Binding-site contacts:
Ligand atom C19 contacts residue ILE100 of chain 4.A at 3.7 Å (hydrophobic).
Ligand atom C09 contacts residue ARG352 of chain 4.A at 3.9 Å.
Ligand atom C26 contacts residue LEU190 of chain 4.A at 3.7 Å (hydrophobic).
Ligand atom C27 contacts residue PHE221 of chain 4.A at 3.6 Å (hydrophobic).
Ligand atom C03 contacts residue ARG86 of chain 4.A at 3.9 Å.
Ligand atom C46 contacts residue PHE88 of chain 4.A at 3.5 Å (hydrophobic).
Ligand atom C03 contacts residue ASP56 of chain 4.A at 3.1 Å.
Ligand atom C43 contacts residue HEM1 of chain 4.B at 3.4 Å.
Ligand atom S49 contacts residue PHE193 of chain 4.A at 3.5 Å.
Ligand atom O30 contacts residue SER99 of chain 4.A at 2.8 Å (h-bond).
Ligand atom O30 contacts residue ILE281 of chain 4.A at 3.6 Å.
Ligand atom C21 contacts residue ILE100 of chain 4.A at 3.8 Å (hydrophobic).
Ligand atom C34 contacts residue HEM1 of chain 4.B at 2.6 Å.
Ligand atom C47 contacts residue PHE88 of chain 4.A at 3.8 Å (hydrophobic).
Ligand atom C32 contacts residue ALA285 of chain 4.A at 3.9 Å (hydrophobic).
Ligand atom C01 contacts residue THR204 of chain 4.A at 3.4 Å.
Ligand atom C45 contacts residue PHE88 of chain 4.A at 3.5 Å (hydrophobic).
Ligand atom C46 contacts residue PHE193 of chain 4.A at 3.4 Å (hydrophobic).
Ligand atom C18 contacts residue PHE88 of chain 4.A at 3.9 Å (hydrophobic).
Ligand atom C02 contacts residue ASP56 of chain 4.A at 3.8 Å.
Ligand atom C21 contacts residue ILE281 of chain 4.A at 3.8 Å (hydrophobic).
Ligand atom C25 contacts residue PHE284 of chain 4.A at 3.8 Å (hydrophobic).
Ligand atom C36 contacts residue HEM1 of chain 4.B at 3.0 Å.
Ligand atom C38 contacts residue ARG85 of chain 4.A at 3.7 Å.
Ligand atom N05 contacts residue GLU354 of chain 4.A at 3.6 Å (salt-bridge).
Ligand atom C19 contacts residue SER99 of chain 4.A at 3.9 Å.
Ligand atom C24 contacts residue PHE284 of chain 4.A at 3.6 Å (hydrophobic).
Ligand atom C23 contacts residue LEU191 of chain 4.A at 3.9 Å (hydrophobic).
Ligand atom C33 contacts residue ALA285 of chain 4.A at 3.7 Å (hydrophobic).
Ligand atom C02 contacts residue ARG86 of chain 4.A at 3.5 Å.
Ligand atom C36 contacts residue THR289 of chain 4.A at 3.7 Å.
Ligand atom C03 contacts residue THR204 of chain 4.A at 3.2 Å.
Ligand atom N35 contacts residue HEM1 of chain 4.B at 2.1 Å.
Ligand atom C25 contacts residue LEU190 of chain 4.A at 3.4 Å (hydrophobic).
Ligand atom C26 contacts residue PHE221 of chain 4.A at 3.6 Å (hydrophobic).
Ligand atom C42 contacts residue HEM1 of chain 4.B at 3.6 Å.
Ligand atom C33 contacts residue HEM1 of chain 4.B at 4.0 Å.
Ligand atom O37 contacts residue THR289 of chain 4.A at 3.9 Å.
Ligand atom C34 contacts residue ALA285 of chain 4.A at 3.8 Å (hydrophobic).
Ligand atom C24 contacts residue LEU191 of chain 4.A at 3.5 Å (hydrophobic).

Sequence of chain 4.A:
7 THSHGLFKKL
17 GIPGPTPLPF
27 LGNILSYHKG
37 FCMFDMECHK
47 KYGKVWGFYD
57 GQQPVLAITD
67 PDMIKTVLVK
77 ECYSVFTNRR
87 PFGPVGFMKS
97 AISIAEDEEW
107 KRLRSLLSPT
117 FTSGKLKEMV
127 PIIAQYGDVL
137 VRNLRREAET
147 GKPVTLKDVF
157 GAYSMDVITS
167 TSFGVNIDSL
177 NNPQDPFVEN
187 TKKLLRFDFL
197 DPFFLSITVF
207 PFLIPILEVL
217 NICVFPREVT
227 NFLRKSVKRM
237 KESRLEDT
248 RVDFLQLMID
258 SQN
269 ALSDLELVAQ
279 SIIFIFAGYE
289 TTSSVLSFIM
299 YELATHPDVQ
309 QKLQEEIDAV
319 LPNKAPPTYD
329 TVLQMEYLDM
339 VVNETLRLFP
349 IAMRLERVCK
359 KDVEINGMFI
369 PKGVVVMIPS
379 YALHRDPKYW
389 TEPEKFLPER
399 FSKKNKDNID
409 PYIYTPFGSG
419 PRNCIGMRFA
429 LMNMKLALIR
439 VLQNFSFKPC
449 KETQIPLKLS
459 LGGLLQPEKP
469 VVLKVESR

The protein below binds the small molecule below.
Small molecule (SMILES): CC(C)c1nc(CN(C)C(=O)N[C@H](C(=O)N[C@H](CC[C@H](Cc2ccccc2)NC(=O)OCc2cnco2)Cc2ccccc2)C(C)C)cs1